Binding-site contacts:
Ligand atom O6 contacts residue LEU99 of chain 1.A at 3.1 Å (h-bond).
Ligand atom C5 contacts residue TYR12 of chain 1.A at 3.6 Å (hydrophobic).
Ligand atom O4 contacts residue TYR12 of chain 1.A at 3.8 Å.
Ligand atom O4 contacts residue ASN14 of chain 1.A at 2.9 Å (h-bond).
Ligand atom C5 contacts residue ASP208 of chain 1.A at 4.0 Å.
Ligand atom O6 contacts residue GLY98 of chain 1.A at 3.1 Å.
Ligand atom C6 contacts residue ALA207 of chain 1.A at 3.5 Å (hydrophobic).
Ligand atom C6 contacts residue TYR12 of chain 1.A at 3.7 Å (hydrophobic).
Ligand atom C3 contacts residue SQ01 of chain 1.K at 2.9 Å.
Ligand atom C3 contacts residue ARG228 of chain 1.A at 3.9 Å.
Ligand atom C4 contacts residue SQ01 of chain 1.K at 3.5 Å.
Ligand atom C4 contacts residue ASP208 of chain 1.A at 3.4 Å.
Ligand atom O4 contacts residue ARG228 of chain 1.A at 3.2 Å (salt-bridge).
Ligand atom O3 contacts residue ARG228 of chain 1.A at 3.0 Å (salt-bridge).
Ligand atom O2 contacts residue SQ01 of chain 1.K at 3.6 Å.
Ligand atom O2 contacts residue GLY227 of chain 1.A at 4.2 Å.
Ligand atom O4 contacts residue ASP208 of chain 1.A at 2.5 Å (salt-bridge).
Ligand atom O5 contacts residue LEU99 of chain 1.A at 3.2 Å (h-bond).
Ligand atom C1 contacts residue SQ01 of chain 1.K at 1.4 Å.
Ligand atom O6 contacts residue ASP208 of chain 1.A at 2.7 Å (salt-bridge).
Ligand atom C6 contacts residue ASP208 of chain 1.A at 3.4 Å.
Ligand atom O5 contacts residue SQ01 of chain 1.K at 2.3 Å (h-bond).
Ligand atom C1 contacts residue LEU99 of chain 1.A at 3.7 Å (hydrophobic).
Ligand atom C5 contacts residue SQ01 of chain 1.K at 3.0 Å.
Ligand atom C2 contacts residue SQ01 of chain 1.K at 2.4 Å.
Ligand atom O2 contacts residue GLY98 of chain 1.A at 3.6 Å.
Ligand atom O6 contacts residue ALA207 of chain 1.A at 3.4 Å.
Ligand atom C3 contacts residue ASN14 of chain 1.A at 4.0 Å.
Ligand atom C5 contacts residue LEU99 of chain 1.A at 4.1 Å (hydrophobic).
Ligand atom C6 contacts residue LEU99 of chain 1.A at 3.9 Å (hydrophobic).
Ligand atom O3 contacts residue GLY227 of chain 1.A at 3.5 Å.
Ligand atom C4 contacts residue ASN14 of chain 1.A at 3.9 Å.
Ligand atom O5 contacts residue TYR100 of chain 1.A at 4.1 Å.
Ligand atom C4 contacts residue ARG228 of chain 1.A at 3.7 Å.
Ligand atom C6 contacts residue TYR100 of chain 1.A at 3.6 Å (hydrophobic).
Ligand atom O6 contacts residue TYR100 of chain 1.A at 3.0 Å (h-bond).
Ligand atom O4 contacts residue GLY227 of chain 1.A at 3.8 Å.
Ligand atom O2 contacts residue LEU99 of chain 1.A at 3.5 Å (h-bond).
Ligand atom C4 contacts residue GLY227 of chain 1.A at 3.8 Å.
Ligand atom C3 contacts residue GLY227 of chain 1.A at 4.2 Å.

This protein binds this small molecule.
Small molecule (SMILES): OC[C@H]1O[C@H](O)[C@@H](O)[C@@H](O)[C@@H]1O

Sequence of chain 1.A:
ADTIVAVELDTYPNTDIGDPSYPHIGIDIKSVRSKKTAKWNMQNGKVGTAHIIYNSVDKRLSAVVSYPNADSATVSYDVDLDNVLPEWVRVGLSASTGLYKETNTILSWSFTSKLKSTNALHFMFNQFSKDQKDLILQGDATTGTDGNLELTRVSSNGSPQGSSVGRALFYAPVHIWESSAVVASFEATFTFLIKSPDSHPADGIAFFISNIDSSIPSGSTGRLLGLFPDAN